This small molecule binds to this protein.
Small molecule (SMILES): O=C(O)[C@H]1OC(=O)[C@H](O)[C@@H](O)[C@H]1O

Sequence of chain 2.A:
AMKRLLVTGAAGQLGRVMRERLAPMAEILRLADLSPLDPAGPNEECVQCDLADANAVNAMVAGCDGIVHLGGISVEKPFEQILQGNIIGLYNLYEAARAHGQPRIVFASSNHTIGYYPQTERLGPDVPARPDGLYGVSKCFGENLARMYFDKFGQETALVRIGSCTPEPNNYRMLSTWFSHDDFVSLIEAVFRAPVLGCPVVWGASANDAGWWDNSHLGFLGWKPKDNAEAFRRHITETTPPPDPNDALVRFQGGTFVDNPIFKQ

Binding-site contacts:
Ligand atom C1 contacts residue NAI1 of chain 2.D at 3.3 Å.
Ligand atom C2 contacts residue SER75 of chain 2.A at 3.1 Å.
Ligand atom C6 contacts residue ARG174 of chain 2.A at 3.5 Å.
Ligand atom O2 contacts residue NAI1 of chain 2.D at 3.4 Å.
Ligand atom O6A contacts residue SER165 of chain 2.A at 4.1 Å.
Ligand atom C3 contacts residue SER75 of chain 2.A at 4.1 Å.
Ligand atom C3 contacts residue NAI1 of chain 2.D at 4.0 Å.
Ligand atom C6 contacts residue SER165 of chain 2.A at 3.7 Å.
Ligand atom C2 contacts residue NAI1 of chain 2.D at 3.8 Å.
Ligand atom O1 contacts residue NAI1 of chain 2.D at 2.8 Å.
Ligand atom O5 contacts residue ASN112 of chain 2.A at 3.5 Å (h-bond).
Ligand atom O5 contacts residue NAI1 of chain 2.D at 3.2 Å.
Ligand atom C5 contacts residue GLY164 of chain 2.A at 3.8 Å.
Ligand atom O4 contacts residue HIS113 of chain 2.A at 4.0 Å.
Ligand atom O6B contacts residue SER165 of chain 2.A at 2.7 Å (h-bond).
Ligand atom C5 contacts residue NAI1 of chain 2.D at 3.7 Å.
Ligand atom O1 contacts residue SER111 of chain 2.A at 2.7 Å (h-bond).
Ligand atom C5 contacts residue HIS113 of chain 2.A at 3.8 Å.
Ligand atom O6A contacts residue HIS113 of chain 2.A at 3.0 Å (h-bond).
Ligand atom C1 contacts residue SER111 of chain 2.A at 3.8 Å.
Ligand atom O1 contacts residue TYR136 of chain 2.A at 2.5 Å (h-bond).
Ligand atom C1 contacts residue TYR136 of chain 2.A at 3.6 Å (hydrophobic).
Ligand atom C1 contacts residue SER75 of chain 2.A at 3.9 Å.
Ligand atom O2 contacts residue SER75 of chain 2.A at 2.6 Å (h-bond).
Ligand atom O4 contacts residue PHE258 of chain 2.A at 3.3 Å.
Ligand atom C1 contacts residue HIS113 of chain 2.A at 3.4 Å.
Ligand atom O6A contacts residue ARG174 of chain 2.A at 2.6 Å (salt-bridge).
Ligand atom O6A contacts residue ASN112 of chain 2.A at 3.1 Å (h-bond).
Ligand atom C6 contacts residue GLY164 of chain 2.A at 3.6 Å.
Ligand atom O6B contacts residue ARG174 of chain 2.A at 3.2 Å (salt-bridge).
Ligand atom C2 contacts residue TYR136 of chain 2.A at 4.0 Å (hydrophobic).
Ligand atom O6B contacts residue GLY164 of chain 2.A at 3.7 Å.
Ligand atom C6 contacts residue ASN112 of chain 2.A at 3.9 Å.
Ligand atom C6 contacts residue HIS113 of chain 2.A at 3.8 Å.
Ligand atom O1 contacts residue HIS113 of chain 2.A at 3.2 Å.
Ligand atom O6A contacts residue GLY164 of chain 2.A at 3.8 Å.
Ligand atom O1 contacts residue SER75 of chain 2.A at 4.1 Å.
Ligand atom O2 contacts residue TYR136 of chain 2.A at 3.5 Å (h-bond).
Ligand atom O5 contacts residue GLY164 of chain 2.A at 3.8 Å.
Ligand atom O5 contacts residue HIS113 of chain 2.A at 3.1 Å (h-bond).